The small molecule below binds the protein below.
Small molecule (SMILES): CC(=O)N[C@@H]1[C@@H](O)[C@H](O)[C@@H](CO)O[C@H]1O

Binding-site contacts:
Ligand atom C1 contacts residue ASN616 of chain 1.A at 1.4 Å.
Ligand atom C2 contacts residue ASN616 of chain 1.A at 2.4 Å.
Ligand atom O6 contacts residue THR618 of chain 1.A at 4.4 Å.
Ligand atom C6 contacts residue THR618 of chain 1.A at 3.5 Å.
Ligand atom O5 contacts residue THR618 of chain 1.A at 4.5 Å.
Ligand atom N2 contacts residue ASN616 of chain 1.A at 3.0 Å (h-bond).
Ligand atom C4 contacts residue ASN616 of chain 1.A at 4.1 Å.
Ligand atom C3 contacts residue ASN616 of chain 1.A at 3.7 Å.
Ligand atom O5 contacts residue ASN616 of chain 1.A at 2.2 Å (h-bond).
Ligand atom C5 contacts residue ASN616 of chain 1.A at 3.6 Å.
Ligand atom C7 contacts residue ASN616 of chain 1.A at 4.1 Å.
Ligand atom C5 contacts residue THR618 of chain 1.A at 4.4 Å.

Sequence of chain 1.A:
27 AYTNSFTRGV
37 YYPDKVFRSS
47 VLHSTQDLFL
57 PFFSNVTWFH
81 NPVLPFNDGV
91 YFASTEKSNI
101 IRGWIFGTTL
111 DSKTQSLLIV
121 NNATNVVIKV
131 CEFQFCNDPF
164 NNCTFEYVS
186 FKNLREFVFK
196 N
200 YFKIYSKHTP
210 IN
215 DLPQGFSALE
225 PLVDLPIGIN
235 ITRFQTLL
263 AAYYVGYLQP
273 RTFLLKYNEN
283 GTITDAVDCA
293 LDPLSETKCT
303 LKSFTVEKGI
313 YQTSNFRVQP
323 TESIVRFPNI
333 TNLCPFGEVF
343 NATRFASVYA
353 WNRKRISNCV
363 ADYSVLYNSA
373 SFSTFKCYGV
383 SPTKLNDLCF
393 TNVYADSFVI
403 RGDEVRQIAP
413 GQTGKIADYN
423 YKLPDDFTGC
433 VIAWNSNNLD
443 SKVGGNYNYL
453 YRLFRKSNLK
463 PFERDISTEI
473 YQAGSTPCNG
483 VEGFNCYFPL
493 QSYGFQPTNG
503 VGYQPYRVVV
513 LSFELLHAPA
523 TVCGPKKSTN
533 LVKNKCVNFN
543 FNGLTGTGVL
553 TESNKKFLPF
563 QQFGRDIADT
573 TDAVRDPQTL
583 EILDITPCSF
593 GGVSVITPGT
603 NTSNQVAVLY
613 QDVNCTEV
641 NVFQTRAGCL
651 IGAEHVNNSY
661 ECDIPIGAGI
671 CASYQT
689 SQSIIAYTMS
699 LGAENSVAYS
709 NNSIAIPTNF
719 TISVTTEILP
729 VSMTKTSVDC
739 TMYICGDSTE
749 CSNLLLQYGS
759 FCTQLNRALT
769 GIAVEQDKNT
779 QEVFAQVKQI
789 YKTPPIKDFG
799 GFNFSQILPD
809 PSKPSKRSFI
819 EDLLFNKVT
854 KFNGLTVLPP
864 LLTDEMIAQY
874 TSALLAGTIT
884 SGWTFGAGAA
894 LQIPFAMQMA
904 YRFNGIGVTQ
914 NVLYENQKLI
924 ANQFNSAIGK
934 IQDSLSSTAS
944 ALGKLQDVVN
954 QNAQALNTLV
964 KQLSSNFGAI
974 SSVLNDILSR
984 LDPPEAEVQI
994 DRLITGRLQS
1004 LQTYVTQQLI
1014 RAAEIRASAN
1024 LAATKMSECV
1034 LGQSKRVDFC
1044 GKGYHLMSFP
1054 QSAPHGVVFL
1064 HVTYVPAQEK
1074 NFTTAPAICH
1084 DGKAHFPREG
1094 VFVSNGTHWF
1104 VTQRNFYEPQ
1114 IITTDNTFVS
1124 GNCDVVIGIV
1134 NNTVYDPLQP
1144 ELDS